Sequence of chain 25.D:
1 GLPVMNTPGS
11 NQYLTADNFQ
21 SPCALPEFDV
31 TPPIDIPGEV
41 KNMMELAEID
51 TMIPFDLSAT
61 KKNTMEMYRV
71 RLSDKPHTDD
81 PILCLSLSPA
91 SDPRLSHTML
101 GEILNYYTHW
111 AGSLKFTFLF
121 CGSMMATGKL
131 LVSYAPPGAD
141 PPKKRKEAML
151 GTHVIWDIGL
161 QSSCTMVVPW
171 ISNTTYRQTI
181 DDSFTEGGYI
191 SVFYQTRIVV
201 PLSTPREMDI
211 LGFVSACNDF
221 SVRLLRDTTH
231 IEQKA

Sequence of chain 25.B:
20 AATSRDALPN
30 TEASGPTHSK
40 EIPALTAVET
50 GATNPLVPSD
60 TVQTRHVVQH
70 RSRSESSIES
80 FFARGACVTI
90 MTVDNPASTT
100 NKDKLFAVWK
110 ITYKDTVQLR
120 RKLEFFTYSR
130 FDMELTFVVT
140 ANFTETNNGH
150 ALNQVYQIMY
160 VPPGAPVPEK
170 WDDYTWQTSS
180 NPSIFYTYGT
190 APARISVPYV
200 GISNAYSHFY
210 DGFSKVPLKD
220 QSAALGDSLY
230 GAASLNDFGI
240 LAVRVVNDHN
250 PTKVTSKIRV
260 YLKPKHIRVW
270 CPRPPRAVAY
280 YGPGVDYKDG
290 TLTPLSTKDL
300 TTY

Binding-site contacts:
Ligand atom C8 contacts residue VAL196 of chain 25.B at 3.7 Å (hydrophobic).
Ligand atom C23 contacts residue PHE237 of chain 25.B at 3.8 Å (hydrophobic).
Ligand atom C11 contacts residue LEU134 of chain 25.B at 3.8 Å (hydrophobic).
Ligand atom C20 contacts residue TYR112 of chain 25.B at 3.4 Å (hydrophobic).
Ligand atom C19 contacts residue PHE237 of chain 25.B at 3.5 Å (hydrophobic).
Ligand atom N6 contacts residue VAL196 of chain 25.B at 3.8 Å.
Ligand atom N4 contacts residue LEU240 of chain 25.B at 3.3 Å.
Ligand atom C15 contacts residue MET132 of chain 25.B at 3.6 Å (hydrophobic).
Ligand atom C26 contacts residue THR111 of chain 25.B at 3.6 Å.
Ligand atom C21 contacts residue PHE237 of chain 25.B at 3.7 Å (hydrophobic).
Ligand atom C1 contacts residue ILE157 of chain 25.B at 3.4 Å (hydrophobic).
Ligand atom C12 contacts residue VAL199 of chain 25.B at 3.7 Å (hydrophobic).
Ligand atom O24 contacts residue TYR112 of chain 25.B at 3.8 Å.
Ligand atom C20 contacts residue PHE237 of chain 25.B at 3.4 Å (hydrophobic).
Ligand atom C3 contacts residue ALA24 of chain 25.D at 3.5 Å (hydrophobic).
Ligand atom C14 contacts residue VAL199 of chain 25.B at 3.8 Å (hydrophobic).
Ligand atom C26 contacts residue LYS113 of chain 25.B at 3.7 Å.
Ligand atom O16 contacts residue MET132 of chain 25.B at 3.6 Å.
Ligand atom C27 contacts residue ASP236 of chain 25.B at 3.6 Å.
Ligand atom C13 contacts residue PHE237 of chain 25.B at 3.7 Å (hydrophobic).
Ligand atom C18 contacts residue PHE237 of chain 25.B at 3.8 Å (hydrophobic).
Ligand atom C4 contacts residue ALA24 of chain 25.D at 3.5 Å (hydrophobic).
Ligand atom C1 contacts residue ILE183 of chain 25.B at 3.5 Å (hydrophobic).
Ligand atom C3 contacts residue PRO181 of chain 25.B at 3.7 Å (hydrophobic).
Ligand atom C10 contacts residue MET132 of chain 25.B at 3.7 Å (hydrophobic).
Ligand atom C7 contacts residue VAL196 of chain 25.B at 3.5 Å (hydrophobic).
Ligand atom C21 contacts residue TYR112 of chain 25.B at 3.4 Å (hydrophobic).
Ligand atom C23 contacts residue TYR112 of chain 25.B at 3.3 Å (hydrophobic).
Ligand atom C14 contacts residue MET132 of chain 25.B at 3.5 Å (hydrophobic).
Ligand atom O25 contacts residue THR111 of chain 25.B at 3.4 Å (h-bond).
Ligand atom C5 contacts residue ILE194 of chain 25.B at 3.8 Å (hydrophobic).
Ligand atom C8 contacts residue TYR159 of chain 25.B at 3.5 Å (hydrophobic).
Ligand atom C3 contacts residue TYR159 of chain 25.B at 3.7 Å (hydrophobic).
Ligand atom C13 contacts residue MET132 of chain 25.B at 3.8 Å (hydrophobic).
Ligand atom C7 contacts residue TYR159 of chain 25.B at 3.7 Å (hydrophobic).
Ligand atom N3 contacts residue LEU240 of chain 25.B at 3.4 Å.
Ligand atom O25 contacts residue TYR112 of chain 25.B at 3.4 Å.
Ligand atom C5 contacts residue TYR159 of chain 25.B at 3.7 Å (hydrophobic).
Ligand atom C4 contacts residue TYR159 of chain 25.B at 3.7 Å (hydrophobic).
Ligand atom C4 contacts residue ILE194 of chain 25.B at 3.8 Å (hydrophobic).

The small molecule below binds the protein below.
Small molecule (SMILES): CCOC(=O)c1ccc(OCCCCC2CCN(c3ccc(C)nn3)CC2)cc1